Sequence of chain 1.A:
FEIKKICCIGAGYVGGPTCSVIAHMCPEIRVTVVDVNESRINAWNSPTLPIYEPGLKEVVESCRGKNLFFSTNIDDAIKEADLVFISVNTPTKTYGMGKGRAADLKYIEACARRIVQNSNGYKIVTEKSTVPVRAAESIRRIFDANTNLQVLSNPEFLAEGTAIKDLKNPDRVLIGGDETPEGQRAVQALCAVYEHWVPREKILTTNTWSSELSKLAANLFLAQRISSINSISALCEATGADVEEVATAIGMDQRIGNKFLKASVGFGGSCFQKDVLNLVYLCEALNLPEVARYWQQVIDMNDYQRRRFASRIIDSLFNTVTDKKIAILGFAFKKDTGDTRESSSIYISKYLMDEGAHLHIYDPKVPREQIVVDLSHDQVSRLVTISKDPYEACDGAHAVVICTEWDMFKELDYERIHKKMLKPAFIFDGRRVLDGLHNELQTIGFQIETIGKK

Sequence of chain 1.B:
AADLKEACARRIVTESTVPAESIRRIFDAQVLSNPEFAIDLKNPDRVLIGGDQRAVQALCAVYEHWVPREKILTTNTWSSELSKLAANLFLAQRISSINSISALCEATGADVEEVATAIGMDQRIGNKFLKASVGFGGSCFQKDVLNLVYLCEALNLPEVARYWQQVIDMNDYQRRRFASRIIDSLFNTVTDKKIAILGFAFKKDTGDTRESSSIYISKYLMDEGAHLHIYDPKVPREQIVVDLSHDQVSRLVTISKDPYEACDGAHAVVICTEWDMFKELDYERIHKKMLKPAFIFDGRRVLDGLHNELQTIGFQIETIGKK

A small-molecule ligand and the protein it binds are described below.
Small molecule (SMILES): O=c1ccn([C@@H]2O[C@H](CO[P](=O)(O)O[P](=O)(O)O[C@H]3O[C@H](CO)[C@@H](O)[C@H](O)[C@H]3O)[C@@H](O)[C@H]2O)c(=O)[nH]1

Binding-site contacts:
Ligand atom N3 contacts residue LYS267 of chain 1.B at 2.7 Å (salt-bridge).
Ligand atom O2A contacts residue PHE265 of chain 1.B at 3.3 Å.
Ligand atom O4' contacts residue LYS220 of chain 1.B at 3.0 Å (salt-bridge).
Ligand atom O4 contacts residue LYS267 of chain 1.B at 2.9 Å (salt-bridge).
Ligand atom O2C contacts residue PHE338 of chain 1.B at 3.5 Å (h-bond).
Ligand atom O5' contacts residue PHE277 of chain 1.B at 3.0 Å.
Ligand atom O4 contacts residue PHE265 of chain 1.B at 3.3 Å.
Ligand atom C4' contacts residue ASN224 of chain 1.B at 3.5 Å.
Ligand atom C2 contacts residue LYS267 of chain 1.B at 3.4 Å.
Ligand atom C4 contacts residue LYS267 of chain 1.B at 3.7 Å.
Ligand atom C3' contacts residue PHE162 of chain 1.B at 3.7 Å (hydrophobic).
Ligand atom O6' contacts residue LYS220 of chain 1.B at 3.0 Å (salt-bridge).
Ligand atom C2' contacts residue ARG260 of chain 1.A at 3.7 Å.
Ligand atom O2' contacts residue ARG260 of chain 1.A at 2.6 Å (salt-bridge).
Ligand atom O3' contacts residue PHE162 of chain 1.B at 3.7 Å.
Ligand atom O2 contacts residue LYS267 of chain 1.B at 3.2 Å (salt-bridge).
Ligand atom O6' contacts residue ASP280 of chain 1.B at 3.6 Å.
Ligand atom O4C contacts residue PHE272 of chain 1.B at 3.3 Å.
Ligand atom C6' contacts residue LYS220 of chain 1.B at 3.0 Å.
Ligand atom N1 contacts residue ILE231 of chain 1.B at 3.7 Å.
Ligand atom C6' contacts residue CYS276 of chain 1.B at 3.3 Å (hydrophobic).
Ligand atom O3C contacts residue GLY273 of chain 1.B at 3.0 Å (h-bond).
Ligand atom O6' contacts residue PHE277 of chain 1.B at 3.7 Å.
Ligand atom C4' contacts residue LYS220 of chain 1.B at 3.5 Å.
Ligand atom O4 contacts residue LEU266 of chain 1.B at 3.3 Å (h-bond).
Ligand atom O2 contacts residue SER269 of chain 1.B at 3.0 Å (h-bond).
Ligand atom O6' contacts residue CYS276 of chain 1.B at 3.6 Å.
Ligand atom C6' contacts residue ASN224 of chain 1.B at 2.6 Å.
Ligand atom O4' contacts residue PHE162 of chain 1.B at 3.1 Å (h-bond).
Ligand atom O1A contacts residue LYS339 of chain 1.B at 2.5 Å (salt-bridge).
Ligand atom C5C contacts residue PHE277 of chain 1.B at 3.7 Å (hydrophobic).
Ligand atom O4' contacts residue GLU161 of chain 1.B at 3.6 Å (salt-bridge).
Ligand atom C5' contacts residue ASN224 of chain 1.B at 3.8 Å.
Ligand atom O3C contacts residue PHE338 of chain 1.B at 3.1 Å (h-bond).
Ligand atom O2C contacts residue ARG442 of chain 1.B at 2.5 Å (salt-bridge).
Ligand atom O6' contacts residue ASN224 of chain 1.B at 1.3 Å (h-bond).
Ligand atom O4C contacts residue ILE231 of chain 1.B at 3.2 Å.
Ligand atom O3' contacts residue ARG260 of chain 1.A at 2.6 Å (salt-bridge).
Ligand atom C6 contacts residue ILE231 of chain 1.B at 3.8 Å (hydrophobic).
Ligand atom C1' contacts residue PHE277 of chain 1.B at 3.6 Å (hydrophobic).